This protein binds this small molecule.
Small molecule (SMILES): CC(=O)N[C@@H]1[C@@H](O)[C@H](O)[C@@H](CO)O[C@H]1O

Binding-site contacts:
Ligand atom O5 contacts residue ASN30 of chain 1.A at 2.4 Å (h-bond).
Ligand atom C1 contacts residue ASN30 of chain 1.A at 1.4 Å.
Ligand atom C2 contacts residue ASN30 of chain 1.A at 2.4 Å.
Ligand atom C3 contacts residue ASN30 of chain 1.A at 3.8 Å.
Ligand atom C6 contacts residue THR81 of chain 1.A at 3.6 Å.
Ligand atom C5 contacts residue THR81 of chain 1.A at 4.1 Å.
Ligand atom C4 contacts residue ASN30 of chain 1.A at 4.2 Å.
Ligand atom C5 contacts residue ASN30 of chain 1.A at 3.7 Å.
Ligand atom C7 contacts residue ASN30 of chain 1.A at 3.4 Å.
Ligand atom O5 contacts residue THR81 of chain 1.A at 3.4 Å.
Ligand atom O7 contacts residue ASN30 of chain 1.A at 3.6 Å.
Ligand atom N2 contacts residue ASN30 of chain 1.A at 2.9 Å (h-bond).

Sequence of chain 1.A:
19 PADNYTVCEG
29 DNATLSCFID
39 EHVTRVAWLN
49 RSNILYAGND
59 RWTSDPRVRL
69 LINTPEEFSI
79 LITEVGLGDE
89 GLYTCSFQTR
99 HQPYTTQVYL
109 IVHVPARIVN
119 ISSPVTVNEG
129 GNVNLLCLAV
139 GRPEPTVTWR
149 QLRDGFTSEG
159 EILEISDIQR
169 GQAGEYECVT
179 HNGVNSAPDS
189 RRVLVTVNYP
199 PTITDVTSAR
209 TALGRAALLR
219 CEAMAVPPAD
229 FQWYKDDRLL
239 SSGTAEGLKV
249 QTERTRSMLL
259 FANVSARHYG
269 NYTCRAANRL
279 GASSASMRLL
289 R